Sequence of chain 2.A:
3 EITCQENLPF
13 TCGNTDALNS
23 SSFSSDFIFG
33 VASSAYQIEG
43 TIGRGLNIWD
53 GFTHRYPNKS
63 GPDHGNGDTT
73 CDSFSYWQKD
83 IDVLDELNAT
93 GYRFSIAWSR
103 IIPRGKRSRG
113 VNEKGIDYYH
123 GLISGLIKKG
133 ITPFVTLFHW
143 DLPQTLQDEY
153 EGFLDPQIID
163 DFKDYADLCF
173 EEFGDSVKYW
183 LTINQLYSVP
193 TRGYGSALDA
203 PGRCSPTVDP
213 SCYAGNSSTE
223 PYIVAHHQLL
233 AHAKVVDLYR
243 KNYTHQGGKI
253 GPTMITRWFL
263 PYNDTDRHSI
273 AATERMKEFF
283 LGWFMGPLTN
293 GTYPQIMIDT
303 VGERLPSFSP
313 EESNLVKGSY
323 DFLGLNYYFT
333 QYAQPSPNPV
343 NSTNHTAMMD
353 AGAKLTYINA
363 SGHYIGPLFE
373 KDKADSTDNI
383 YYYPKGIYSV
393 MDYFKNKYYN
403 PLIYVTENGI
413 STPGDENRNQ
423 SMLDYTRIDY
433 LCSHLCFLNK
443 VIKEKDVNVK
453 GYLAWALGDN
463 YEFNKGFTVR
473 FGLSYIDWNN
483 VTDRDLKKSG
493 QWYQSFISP

Binding-site contacts:
Ligand atom O4 contacts residue GLN39 of chain 2.A at 3.0 Å (h-bond).
Ligand atom O7 contacts residue TYR330 of chain 2.A at 2.9 Å.
Ligand atom O3 contacts residue TRP457 of chain 2.A at 3.8 Å.
Ligand atom N1 contacts residue SO41 of chain 2.X at 3.1 Å (h-bond).
Ligand atom N1 contacts residue GLN187 of chain 2.A at 2.5 Å (h-bond).
Ligand atom C6 contacts residue PHE473 of chain 2.A at 3.4 Å (hydrophobic).
Ligand atom C1 contacts residue GLN187 of chain 2.A at 3.6 Å.
Ligand atom C6 contacts residue TRP457 of chain 2.A at 3.8 Å (hydrophobic).
Ligand atom O7 contacts residue ILE257 of chain 2.A at 3.9 Å.
Ligand atom O7 contacts residue GLN187 of chain 2.A at 2.9 Å (h-bond).
Ligand atom O4 contacts residue TRP457 of chain 2.A at 3.1 Å.
Ligand atom O4 contacts residue GLU464 of chain 2.A at 2.6 Å (salt-bridge).
Ligand atom C4 contacts residue TRP457 of chain 2.A at 3.9 Å (hydrophobic).
Ligand atom O2 contacts residue GLN187 of chain 2.A at 3.5 Å (h-bond).
Ligand atom C6 contacts residue TYR330 of chain 2.A at 3.7 Å (hydrophobic).
Ligand atom C1 contacts residue TYR330 of chain 2.A at 3.8 Å (hydrophobic).
Ligand atom N5 contacts residue GLU409 of chain 2.A at 3.2 Å (salt-bridge).
Ligand atom O2 contacts residue GLU409 of chain 2.A at 2.7 Å (salt-bridge).
Ligand atom N1 contacts residue GLU409 of chain 2.A at 3.2 Å (salt-bridge).
Ligand atom O2 contacts residue ASN186 of chain 2.A at 3.0 Å (h-bond).
Ligand atom C2 contacts residue GLU409 of chain 2.A at 3.2 Å.
Ligand atom O3 contacts residue PHE465 of chain 2.A at 3.4 Å.
Ligand atom O6 contacts residue GLU464 of chain 2.A at 2.6 Å (salt-bridge).
Ligand atom O3 contacts residue HIS141 of chain 2.A at 2.9 Å (h-bond).
Ligand atom O7 contacts residue SO41 of chain 2.X at 2.7 Å (h-bond).
Ligand atom O2 contacts residue HIS141 of chain 2.A at 3.3 Å (h-bond).
Ligand atom C6 contacts residue GLU464 of chain 2.A at 3.5 Å.
Ligand atom C1 contacts residue GLU409 of chain 2.A at 2.9 Å.
Ligand atom C5 contacts residue GLU409 of chain 2.A at 3.6 Å.
Ligand atom O3 contacts residue GLN39 of chain 2.A at 2.8 Å (h-bond).
Ligand atom C3 contacts residue HIS141 of chain 2.A at 3.9 Å.
Ligand atom C4 contacts residue GLU464 of chain 2.A at 3.5 Å.
Ligand atom C3 contacts residue GLU409 of chain 2.A at 3.5 Å.
Ligand atom C5 contacts residue TYR330 of chain 2.A at 3.2 Å (hydrophobic).
Ligand atom N1 contacts residue TYR330 of chain 2.A at 3.6 Å.
Ligand atom C5 contacts residue TRP457 of chain 2.A at 3.6 Å (hydrophobic).
Ligand atom C3 contacts residue GLN39 of chain 2.A at 3.8 Å.
Ligand atom O6 contacts residue PHE473 of chain 2.A at 3.5 Å.
Ligand atom N5 contacts residue TYR330 of chain 2.A at 3.1 Å (h-bond).
Ligand atom C3 contacts residue TRP457 of chain 2.A at 3.6 Å (hydrophobic).

This protein binds this small molecule.
Small molecule (SMILES): OC[C@H]1N/C(=N\O)[C@H](O)[C@@H](O)[C@@H]1O